Sequence of chain 2.A:
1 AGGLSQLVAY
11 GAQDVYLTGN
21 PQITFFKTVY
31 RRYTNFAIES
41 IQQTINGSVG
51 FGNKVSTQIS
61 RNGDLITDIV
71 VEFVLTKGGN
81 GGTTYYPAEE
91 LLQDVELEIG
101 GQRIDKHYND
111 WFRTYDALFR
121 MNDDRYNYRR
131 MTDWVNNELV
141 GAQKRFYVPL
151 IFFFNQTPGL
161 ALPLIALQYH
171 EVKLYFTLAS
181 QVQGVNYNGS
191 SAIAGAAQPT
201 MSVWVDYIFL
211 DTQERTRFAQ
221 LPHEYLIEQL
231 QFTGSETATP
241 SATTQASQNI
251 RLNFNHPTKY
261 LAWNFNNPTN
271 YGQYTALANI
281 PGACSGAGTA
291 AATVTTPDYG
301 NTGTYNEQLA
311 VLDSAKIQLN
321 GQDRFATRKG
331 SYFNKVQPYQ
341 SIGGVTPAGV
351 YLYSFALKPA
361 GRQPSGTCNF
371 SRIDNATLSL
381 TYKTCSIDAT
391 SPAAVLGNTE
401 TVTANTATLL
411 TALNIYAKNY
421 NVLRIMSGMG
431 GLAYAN

Binding-site contacts:
Ligand atom C3 contacts residue GLY397 of chain 1.A at 4.2 Å.
Ligand atom O4 contacts residue VAL140 of chain 2.A at 2.4 Å (h-bond).
Ligand atom O6 contacts residue ALA394 of chain 1.A at 3.6 Å.
Ligand atom C6 contacts residue GLY397 of chain 1.A at 4.4 Å.
Ligand atom C2 contacts residue ASN398 of chain 1.A at 2.4 Å.
Ligand atom C4 contacts residue ALA393 of chain 1.A at 4.3 Å (hydrophobic).
Ligand atom O6 contacts residue ASP388 of chain 1.A at 2.9 Å (salt-bridge).
Ligand atom C3 contacts residue ALA393 of chain 1.A at 3.4 Å (hydrophobic).
Ligand atom O6 contacts residue ILE387 of chain 1.A at 3.7 Å.
Ligand atom C4 contacts residue ALA394 of chain 1.A at 4.2 Å (hydrophobic).
Ligand atom C2 contacts residue ALA394 of chain 1.A at 4.0 Å (hydrophobic).
Ligand atom O6 contacts residue SER386 of chain 1.A at 3.9 Å.
Ligand atom C6 contacts residue ASP388 of chain 1.A at 4.0 Å.
Ligand atom C1 contacts residue ILE387 of chain 1.A at 4.2 Å (hydrophobic).
Ligand atom C1 contacts residue ALA394 of chain 1.A at 3.9 Å (hydrophobic).
Ligand atom C6 contacts residue SER386 of chain 1.A at 3.4 Å.
Ligand atom C4 contacts residue ASN398 of chain 1.A at 4.1 Å.
Ligand atom C4 contacts residue VAL140 of chain 2.A at 3.2 Å (hydrophobic).
Ligand atom O3 contacts residue LEU139 of chain 2.A at 4.0 Å.
Ligand atom C5 contacts residue GLY397 of chain 1.A at 4.1 Å.
Ligand atom C5 contacts residue VAL140 of chain 2.A at 4.1 Å (hydrophobic).
Ligand atom C5 contacts residue ASN398 of chain 1.A at 3.6 Å.
Ligand atom O5 contacts residue ILE387 of chain 1.A at 3.8 Å.
Ligand atom O4 contacts residue GLY141 of chain 2.A at 4.3 Å.
Ligand atom C4 contacts residue GLY397 of chain 1.A at 3.7 Å.
Ligand atom C3 contacts residue ASN398 of chain 1.A at 3.8 Å.
Ligand atom C6 contacts residue VAL140 of chain 2.A at 3.8 Å (hydrophobic).
Ligand atom C1 contacts residue ASN398 of chain 1.A at 1.4 Å.
Ligand atom O2 contacts residue ASN398 of chain 1.A at 2.9 Å (h-bond).
Ligand atom O3 contacts residue VAL140 of chain 2.A at 4.2 Å.
Ligand atom O5 contacts residue ASN398 of chain 1.A at 2.3 Å (h-bond).
Ligand atom O2 contacts residue GLY397 of chain 1.A at 2.7 Å (h-bond).
Ligand atom O3 contacts residue ALA393 of chain 1.A at 2.9 Å (h-bond).
Ligand atom C6 contacts residue GLY141 of chain 2.A at 4.0 Å.
Ligand atom C6 contacts residue ILE387 of chain 1.A at 4.0 Å (hydrophobic).
Ligand atom C1 contacts residue GLY397 of chain 1.A at 4.3 Å.
Ligand atom O2 contacts residue ALA393 of chain 1.A at 3.8 Å.
Ligand atom C2 contacts residue GLY397 of chain 1.A at 3.6 Å.
Ligand atom O5 contacts residue ALA394 of chain 1.A at 4.0 Å.
Ligand atom C3 contacts residue VAL140 of chain 2.A at 4.3 Å (hydrophobic).

The small molecule below binds the protein below.
Small molecule (SMILES): C[C@@H]1O[C@@H](O[C@H]2[C@H](O[C@@H]3OC[C@@H](O)[C@H](O)[C@H]3O)[C@@H](CO)OC[C@@H]2O)[C@@H](O[C@H]2O[C@H](CO)[C@H](O)[C@H](O)[C@H]2O)[C@H](O[C@H]2O[C@H](C)[C@@H](O)[C@H](O[C@H]3O[C@H](CO)[C@@H](O)[C@H](O)[C@@H]3O)[C@@H]2O)[C@@H]1O[C@@H]1OC[C@@H](O)[C@H](O)[C@H]1O

Sequence of chain 1.A:
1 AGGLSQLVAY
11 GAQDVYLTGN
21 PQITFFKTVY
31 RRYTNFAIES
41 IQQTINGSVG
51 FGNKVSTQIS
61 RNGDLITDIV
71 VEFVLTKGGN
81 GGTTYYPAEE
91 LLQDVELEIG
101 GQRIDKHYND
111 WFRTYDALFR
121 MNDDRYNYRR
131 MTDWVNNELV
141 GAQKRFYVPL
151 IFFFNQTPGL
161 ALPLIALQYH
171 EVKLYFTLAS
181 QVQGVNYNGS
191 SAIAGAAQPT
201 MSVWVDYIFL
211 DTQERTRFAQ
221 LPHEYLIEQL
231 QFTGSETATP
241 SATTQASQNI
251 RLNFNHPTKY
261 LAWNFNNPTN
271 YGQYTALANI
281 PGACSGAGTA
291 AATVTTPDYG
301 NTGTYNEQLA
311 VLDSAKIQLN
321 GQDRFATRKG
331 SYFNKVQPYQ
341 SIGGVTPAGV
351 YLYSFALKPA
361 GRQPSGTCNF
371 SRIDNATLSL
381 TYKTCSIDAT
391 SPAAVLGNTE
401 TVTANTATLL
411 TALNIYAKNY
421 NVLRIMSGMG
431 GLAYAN